Sequence of chain 1.B:
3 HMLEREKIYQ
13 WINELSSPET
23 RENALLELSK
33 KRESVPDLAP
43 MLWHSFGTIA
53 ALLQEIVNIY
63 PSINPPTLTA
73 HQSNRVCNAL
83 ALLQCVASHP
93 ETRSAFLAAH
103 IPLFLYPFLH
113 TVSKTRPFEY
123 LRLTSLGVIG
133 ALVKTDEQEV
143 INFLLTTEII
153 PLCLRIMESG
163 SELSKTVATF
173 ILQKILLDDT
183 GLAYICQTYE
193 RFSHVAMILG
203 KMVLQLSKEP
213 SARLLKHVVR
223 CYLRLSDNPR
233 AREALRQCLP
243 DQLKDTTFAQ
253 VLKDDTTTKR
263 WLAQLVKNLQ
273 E

Binding-site contacts:
Ligand atom C contacts residue ARG193 of chain 1.B at 3.8 Å.
Ligand atom CZ3 contacts residue TYR186 of chain 1.B at 3.6 Å (hydrophobic).
Ligand atom CH2 contacts residue ILE187 of chain 1.B at 4.1 Å (hydrophobic).
Ligand atom CZ2 contacts residue ARG193 of chain 1.B at 3.3 Å.
Ligand atom CD2 contacts residue ARG193 of chain 1.B at 4.1 Å.
Ligand atom CD2 contacts residue PRO153 of chain 1.B at 4.4 Å (hydrophobic).
Ligand atom CH2 contacts residue ILE152 of chain 1.B at 3.7 Å (hydrophobic).
Ligand atom CZ3 contacts residue ILE187 of chain 1.B at 4.2 Å (hydrophobic).
Ligand atom CZ2 contacts residue HIS196 of chain 1.B at 4.2 Å.
Ligand atom CE2 contacts residue ARG193 of chain 1.B at 4.3 Å.
Ligand atom CE2 contacts residue ILE152 of chain 1.B at 4.2 Å (hydrophobic).
Ligand atom CZ3 contacts residue ARG193 of chain 1.B at 3.5 Å.
Ligand atom CZ2 contacts residue VAL197 of chain 1.B at 3.7 Å (hydrophobic).
Ligand atom OXT contacts residue ARG193 of chain 1.B at 3.7 Å.
Ligand atom NE1 contacts residue LEU156 of chain 1.B at 4.1 Å.
Ligand atom CE3 contacts residue ARG193 of chain 1.B at 3.7 Å.
Ligand atom CB contacts residue PRO153 of chain 1.B at 4.0 Å (hydrophobic).
Ligand atom CZ2 contacts residue LEU156 of chain 1.B at 3.8 Å (hydrophobic).
Ligand atom CE2 contacts residue LEU156 of chain 1.B at 4.1 Å (hydrophobic).
Ligand atom CH2 contacts residue VAL197 of chain 1.B at 3.7 Å (hydrophobic).
Ligand atom CE3 contacts residue ILE152 of chain 1.B at 4.1 Å (hydrophobic).
Ligand atom CZ2 contacts residue ILE152 of chain 1.B at 3.9 Å (hydrophobic).
Ligand atom O contacts residue ARG193 of chain 1.B at 2.7 Å (salt-bridge).
Ligand atom CE3 contacts residue TYR186 of chain 1.B at 3.7 Å (hydrophobic).
Ligand atom CH2 contacts residue ARG193 of chain 1.B at 3.6 Å.
Ligand atom CE2 contacts residue HIS196 of chain 1.B at 3.9 Å.
Ligand atom OXT contacts residue GLU192 of chain 1.B at 3.8 Å.
Ligand atom CD2 contacts residue ILE152 of chain 1.B at 4.3 Å (hydrophobic).
Ligand atom CG contacts residue PRO153 of chain 1.B at 4.0 Å (hydrophobic).
Ligand atom NE1 contacts residue HIS196 of chain 1.B at 2.9 Å (h-bond).
Ligand atom CD1 contacts residue HIS196 of chain 1.B at 3.8 Å.
Ligand atom O contacts residue TYR186 of chain 1.B at 4.2 Å.
Ligand atom CD1 contacts residue PRO153 of chain 1.B at 4.0 Å (hydrophobic).
Ligand atom CZ3 contacts residue ILE152 of chain 1.B at 3.8 Å (hydrophobic).

The small molecule below binds the protein below.
Small molecule (SMILES): N[C@@H](Cc1c[nH]c2ccccc12)C(=O)O